Sequence of chain 1.C:
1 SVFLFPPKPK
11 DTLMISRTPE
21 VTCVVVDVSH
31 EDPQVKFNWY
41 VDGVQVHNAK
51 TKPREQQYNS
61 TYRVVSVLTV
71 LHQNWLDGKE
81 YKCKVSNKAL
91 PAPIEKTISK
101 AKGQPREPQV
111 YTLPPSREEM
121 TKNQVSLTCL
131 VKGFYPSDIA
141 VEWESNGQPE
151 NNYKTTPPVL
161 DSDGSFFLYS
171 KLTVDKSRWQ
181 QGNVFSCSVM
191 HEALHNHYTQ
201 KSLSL

The small molecule below binds the protein below.
Small molecule (SMILES): CC(=O)N[C@H]1[C@H](O[C@H]2[C@H](O)[C@@H](NC(C)=O)CO[C@@H]2CO[C@H]2O[C@H](C)[C@@H](O)[C@@H](O)[C@@H]2O)O[C@H](CO)[C@@H](O[C@@H]2O[C@H](CO[C@H]3O[C@H](CO)[C@@H](O)[C@H](O)[C@@H]3O[C@@H]3O[C@H](CO)[C@@H](O[C@@H]4O[C@H](CO)[C@H](O)[C@H](O)[C@H]4O)[C@H](O)[C@H]3NC(C)=O)[C@@H](O)[C@H](O[C@H]3O[C@H](CO)[C@@H](O)[C@H](O)[C@@H]3O[C@@H]3O[C@H](CO)[C@@H](O)[C@H](O)[C@H]3NC(C)=O)[C@@H]2O)[C@@H]1O

Binding-site contacts:
Ligand atom O5 contacts residue PRO6 of chain 1.C at 4.0 Å.
Ligand atom C4 contacts residue GLU20 of chain 1.C at 4.0 Å.
Ligand atom C7 contacts residue ARG63 of chain 1.C at 3.9 Å.
Ligand atom C8 contacts residue ASN59 of chain 1.C at 3.7 Å.
Ligand atom O4 contacts residue VAL26 of chain 1.C at 3.5 Å.
Ligand atom C7 contacts residue ASN59 of chain 1.C at 3.5 Å.
Ligand atom C6 contacts residue PRO7 of chain 1.C at 3.6 Å (hydrophobic).
Ligand atom C5 contacts residue LYS8 of chain 1.C at 3.6 Å.
Ligand atom C2 contacts residue TYR58 of chain 1.C at 3.9 Å (hydrophobic).
Ligand atom C6 contacts residue TYR58 of chain 1.C at 3.5 Å (hydrophobic).
Ligand atom C2 contacts residue PHE3 of chain 1.C at 3.7 Å (hydrophobic).
Ligand atom C2 contacts residue PHE5 of chain 1.C at 3.9 Å (hydrophobic).
Ligand atom C6 contacts residue GLU20 of chain 1.C at 3.1 Å.
Ligand atom O4 contacts residue GLU20 of chain 1.C at 2.7 Å (salt-bridge).
Ligand atom C2 contacts residue ASN59 of chain 1.C at 2.5 Å.
Ligand atom O3 contacts residue ASN59 of chain 1.C at 3.3 Å (h-bond).
Ligand atom C4 contacts residue VAL26 of chain 1.C at 3.9 Å (hydrophobic).
Ligand atom C8 contacts residue ARG63 of chain 1.C at 3.6 Å.
Ligand atom O3 contacts residue ARG63 of chain 1.C at 3.3 Å (salt-bridge).
Ligand atom C1 contacts residue ASN59 of chain 1.C at 1.5 Å.
Ligand atom N2 contacts residue ASN59 of chain 1.C at 2.9 Å (h-bond).
Ligand atom O5 contacts residue PHE3 of chain 1.C at 3.2 Å.
Ligand atom C3 contacts residue VAL26 of chain 1.C at 3.6 Å (hydrophobic).
Ligand atom O5 contacts residue ASN59 of chain 1.C at 2.4 Å (h-bond).
Ligand atom O6 contacts residue LYS8 of chain 1.C at 3.5 Å (salt-bridge).
Ligand atom C5 contacts residue ASN59 of chain 1.C at 3.7 Å.
Ligand atom O6 contacts residue PHE5 of chain 1.C at 3.5 Å.
Ligand atom C6 contacts residue PHE3 of chain 1.C at 3.9 Å (hydrophobic).
Ligand atom O6 contacts residue GLU20 of chain 1.C at 3.3 Å (salt-bridge).
Ligand atom C1 contacts residue PHE3 of chain 1.C at 3.7 Å (hydrophobic).
Ligand atom O6 contacts residue PRO7 of chain 1.C at 3.7 Å.
Ligand atom C3 contacts residue ASN59 of chain 1.C at 3.8 Å.
Ligand atom O7 contacts residue ARG63 of chain 1.C at 3.2 Å.
Ligand atom C1 contacts residue PHE3 of chain 1.C at 3.8 Å (hydrophobic).
Ligand atom C5 contacts residue PHE5 of chain 1.C at 3.8 Å (hydrophobic).
Ligand atom C6 contacts residue PHE5 of chain 1.C at 3.8 Å (hydrophobic).
Ligand atom O6 contacts residue ASP11 of chain 1.C at 3.7 Å.
Ligand atom C6 contacts residue THR22 of chain 1.C at 3.5 Å.
Ligand atom C3 contacts residue PHE3 of chain 1.C at 3.6 Å (hydrophobic).
Ligand atom C6 contacts residue LYS8 of chain 1.C at 3.7 Å.